Sequence of chain 1.D:
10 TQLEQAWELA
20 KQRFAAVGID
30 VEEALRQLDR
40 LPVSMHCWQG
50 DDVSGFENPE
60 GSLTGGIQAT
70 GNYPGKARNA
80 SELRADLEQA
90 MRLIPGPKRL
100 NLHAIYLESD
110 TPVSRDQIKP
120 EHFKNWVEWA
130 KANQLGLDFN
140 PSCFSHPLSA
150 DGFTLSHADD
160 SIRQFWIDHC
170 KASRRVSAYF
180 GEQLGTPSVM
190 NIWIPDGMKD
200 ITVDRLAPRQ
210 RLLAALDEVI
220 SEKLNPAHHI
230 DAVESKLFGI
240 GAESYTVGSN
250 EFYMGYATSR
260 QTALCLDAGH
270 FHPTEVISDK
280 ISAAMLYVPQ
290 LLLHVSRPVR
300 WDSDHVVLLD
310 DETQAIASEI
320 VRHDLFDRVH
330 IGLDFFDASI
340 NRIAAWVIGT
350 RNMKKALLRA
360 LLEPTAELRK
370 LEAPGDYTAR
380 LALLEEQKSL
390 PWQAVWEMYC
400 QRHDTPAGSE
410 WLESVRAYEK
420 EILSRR

This protein binds this small molecule.
Small molecule (SMILES): C[C@H](O)[C@H](O)[C@@H](O)[C@@H](O)CO

Binding-site contacts:
Ligand atom O2 contacts residue ZN1 of chain 1.L at 2.1 Å.
Ligand atom C4 contacts residue TRP192 of chain 1.D at 4.0 Å (hydrophobic).
Ligand atom C1 contacts residue TRP192 of chain 1.D at 3.9 Å (hydrophobic).
Ligand atom C1 contacts residue LYS235 of chain 1.D at 3.9 Å.
Ligand atom O5 contacts residue HIS102 of chain 1.D at 2.8 Å (h-bond).
Ligand atom O2 contacts residue ASP333 of chain 1.D at 3.3 Å (salt-bridge).
Ligand atom C3 contacts residue ASP333 of chain 1.D at 3.5 Å.
Ligand atom O4 contacts residue ZN1 of chain 1.L at 4.0 Å.
Ligand atom O1 contacts residue LYS235 of chain 1.D at 2.5 Å (salt-bridge).
Ligand atom C2 contacts residue TRP192 of chain 1.D at 3.6 Å (hydrophobic).
Ligand atom C3 contacts residue GLU233 of chain 1.D at 3.5 Å.
Ligand atom C6 contacts residue HIS102 of chain 1.D at 3.6 Å.
Ligand atom O1 contacts residue ILE66 of chain 1.D at 3.2 Å.
Ligand atom C6 contacts residue TRP47 of chain 1.D at 3.6 Å (hydrophobic).
Ligand atom O3 contacts residue ZN1 of chain 1.L at 2.3 Å.
Ligand atom C3 contacts residue ZN1 of chain 1.L at 3.2 Å.
Ligand atom O1 contacts residue ASP301 of chain 1.D at 3.2 Å (salt-bridge).
Ligand atom C2 contacts residue ZN1 of chain 1.L at 3.1 Å.
Ligand atom O1 contacts residue HIS269 of chain 1.D at 3.3 Å (h-bond).
Ligand atom C5 contacts residue TRP47 of chain 1.D at 4.0 Å (hydrophobic).
Ligand atom O1 contacts residue TRP192 of chain 1.D at 3.2 Å.
Ligand atom O3 contacts residue HIS293 of chain 1.D at 3.1 Å.
Ligand atom C2 contacts residue GLU233 of chain 1.D at 3.3 Å.
Ligand atom C2 contacts residue HIS269 of chain 1.D at 3.3 Å.
Ligand atom C2 contacts residue ASP333 of chain 1.D at 3.9 Å.
Ligand atom O4 contacts residue ILE66 of chain 1.D at 4.1 Å.
Ligand atom O4 contacts residue ASP333 of chain 1.D at 3.1 Å (salt-bridge).
Ligand atom C5 contacts residue HIS102 of chain 1.D at 3.7 Å.
Ligand atom O2 contacts residue GLU233 of chain 1.D at 2.5 Å (salt-bridge).
Ligand atom C5 contacts residue ASP333 of chain 1.D at 3.9 Å.
Ligand atom C1 contacts residue ILE66 of chain 1.D at 3.4 Å (hydrophobic).
Ligand atom O2 contacts residue ASP266 of chain 1.D at 3.5 Å (salt-bridge).
Ligand atom O3 contacts residue ASP333 of chain 1.D at 2.8 Å (salt-bridge).
Ligand atom O2 contacts residue HIS269 of chain 1.D at 2.6 Å (h-bond).
Ligand atom C4 contacts residue ASP333 of chain 1.D at 3.7 Å.
Ligand atom O4 contacts residue PHE335 of chain 1.D at 3.8 Å.
Ligand atom O3 contacts residue GLU233 of chain 1.D at 2.8 Å (salt-bridge).
Ligand atom C3 contacts residue TRP192 of chain 1.D at 3.7 Å (hydrophobic).
Ligand atom C1 contacts residue HIS269 of chain 1.D at 3.6 Å.
Ligand atom C1 contacts residue ASP301 of chain 1.D at 3.8 Å.